Sequence of chain 1.B:
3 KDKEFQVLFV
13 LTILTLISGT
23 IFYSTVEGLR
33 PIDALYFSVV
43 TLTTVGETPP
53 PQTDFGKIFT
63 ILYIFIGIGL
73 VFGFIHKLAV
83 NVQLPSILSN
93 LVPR

Sequence of chain 3.B:
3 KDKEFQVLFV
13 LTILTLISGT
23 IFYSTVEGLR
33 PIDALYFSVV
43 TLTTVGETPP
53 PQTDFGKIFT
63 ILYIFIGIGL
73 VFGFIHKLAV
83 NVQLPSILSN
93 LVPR

Binding-site contacts:
Ligand atom N contacts residue PHE67 of chain 3.B at 3.6 Å.
Ligand atom C contacts residue PHE67 of chain 3.B at 4.2 Å (hydrophobic).
Ligand atom OXT contacts residue PHE67 of chain 3.B at 3.6 Å.
Ligand atom CA contacts residue PHE11 of chain 1.B at 4.2 Å (hydrophobic).
Ligand atom N contacts residue PHE76 of chain 1.B at 3.8 Å.
Ligand atom OXT contacts residue LEU64 of chain 3.B at 4.2 Å.
Ligand atom OXT contacts residue ILE68 of chain 3.B at 4.3 Å.

The small molecule below binds the protein below.
Small molecule (SMILES): NCC(=O)O